Binding-site contacts:
Ligand atom F1 contacts residue LEU197 of chain 1.A at 3.3 Å.
Ligand atom C1 contacts residue ASN67 of chain 1.A at 3.9 Å.
Ligand atom S1 contacts residue THR199 of chain 1.A at 3.7 Å.
Ligand atom N1 contacts residue HIS94 of chain 1.A at 3.3 Å.
Ligand atom N2 contacts residue GLN92 of chain 1.A at 3.6 Å (h-bond).
Ligand atom S2 contacts residue HIS94 of chain 1.A at 3.8 Å.
Ligand atom S1 contacts residue HIS94 of chain 1.A at 3.3 Å (h-bond).
Ligand atom N1 contacts residue GLN92 of chain 1.A at 3.0 Å (h-bond).
Ligand atom N3 contacts residue HIS94 of chain 1.A at 3.3 Å (h-bond).
Ligand atom O2 contacts residue ZN1 of chain 1.B at 3.1 Å.
Ligand atom N4 contacts residue ASN67 of chain 1.A at 3.1 Å (h-bond).
Ligand atom N3 contacts residue HIS119 of chain 1.A at 3.4 Å (h-bond).
Ligand atom S1 contacts residue ZN1 of chain 1.B at 3.7 Å.
Ligand atom C2 contacts residue ZN1 of chain 1.B at 4.0 Å.
Ligand atom N4 contacts residue HIS94 of chain 1.A at 3.6 Å.
Ligand atom C2 contacts residue HIS94 of chain 1.A at 3.5 Å.
Ligand atom C2 contacts residue THR199 of chain 1.A at 3.9 Å.
Ligand atom O1 contacts residue TRP208 of chain 1.A at 3.8 Å.
Ligand atom C1 contacts residue GLN92 of chain 1.A at 4.1 Å.
Ligand atom O1 contacts residue LEU197 of chain 1.A at 3.2 Å.
Ligand atom O1 contacts residue SER196 of chain 1.A at 4.2 Å.
Ligand atom S2 contacts residue ZN1 of chain 1.B at 3.1 Å.
Ligand atom F2 contacts residue THR199 of chain 1.A at 2.5 Å.
Ligand atom N1 contacts residue ASN67 of chain 1.A at 4.0 Å.
Ligand atom S2 contacts residue THR198 of chain 1.A at 3.9 Å.
Ligand atom O2 contacts residue HIS119 of chain 1.A at 3.8 Å.
Ligand atom N3 contacts residue GLU106 of chain 1.A at 4.0 Å.
Ligand atom C1 contacts residue HIS94 of chain 1.A at 3.7 Å.
Ligand atom N4 contacts residue ASN62 of chain 1.A at 3.7 Å.
Ligand atom N4 contacts residue ALA65 of chain 1.A at 4.0 Å.
Ligand atom C3 contacts residue THR199 of chain 1.A at 3.6 Å.
Ligand atom F2 contacts residue LEU197 of chain 1.A at 3.7 Å.
Ligand atom F2 contacts residue THR198 of chain 1.A at 3.5 Å.
Ligand atom O2 contacts residue HIS94 of chain 1.A at 3.1 Å.
Ligand atom N3 contacts residue THR198 of chain 1.A at 2.8 Å (h-bond).
Ligand atom N3 contacts residue HIS96 of chain 1.A at 3.2 Å (h-bond).
Ligand atom O2 contacts residue VAL121 of chain 1.A at 3.9 Å.
Ligand atom N3 contacts residue ZN1 of chain 1.B at 2.0 Å.
Ligand atom O1 contacts residue THR198 of chain 1.A at 2.9 Å (h-bond).
Ligand atom N2 contacts residue HIS94 of chain 1.A at 3.1 Å.

Sequence of chain 1.A:
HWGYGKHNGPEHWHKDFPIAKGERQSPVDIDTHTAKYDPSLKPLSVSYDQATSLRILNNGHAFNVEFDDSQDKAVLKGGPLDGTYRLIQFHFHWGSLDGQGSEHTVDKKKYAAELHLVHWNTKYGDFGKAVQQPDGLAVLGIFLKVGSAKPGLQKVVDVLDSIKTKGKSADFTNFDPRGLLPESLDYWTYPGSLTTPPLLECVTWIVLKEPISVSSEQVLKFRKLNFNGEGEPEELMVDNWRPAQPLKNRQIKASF

This protein binds this small molecule.
Small molecule (SMILES): Nc1nnc(C(F)(F)S(N)(=O)=O)s1